Sequence of chain 1.A:
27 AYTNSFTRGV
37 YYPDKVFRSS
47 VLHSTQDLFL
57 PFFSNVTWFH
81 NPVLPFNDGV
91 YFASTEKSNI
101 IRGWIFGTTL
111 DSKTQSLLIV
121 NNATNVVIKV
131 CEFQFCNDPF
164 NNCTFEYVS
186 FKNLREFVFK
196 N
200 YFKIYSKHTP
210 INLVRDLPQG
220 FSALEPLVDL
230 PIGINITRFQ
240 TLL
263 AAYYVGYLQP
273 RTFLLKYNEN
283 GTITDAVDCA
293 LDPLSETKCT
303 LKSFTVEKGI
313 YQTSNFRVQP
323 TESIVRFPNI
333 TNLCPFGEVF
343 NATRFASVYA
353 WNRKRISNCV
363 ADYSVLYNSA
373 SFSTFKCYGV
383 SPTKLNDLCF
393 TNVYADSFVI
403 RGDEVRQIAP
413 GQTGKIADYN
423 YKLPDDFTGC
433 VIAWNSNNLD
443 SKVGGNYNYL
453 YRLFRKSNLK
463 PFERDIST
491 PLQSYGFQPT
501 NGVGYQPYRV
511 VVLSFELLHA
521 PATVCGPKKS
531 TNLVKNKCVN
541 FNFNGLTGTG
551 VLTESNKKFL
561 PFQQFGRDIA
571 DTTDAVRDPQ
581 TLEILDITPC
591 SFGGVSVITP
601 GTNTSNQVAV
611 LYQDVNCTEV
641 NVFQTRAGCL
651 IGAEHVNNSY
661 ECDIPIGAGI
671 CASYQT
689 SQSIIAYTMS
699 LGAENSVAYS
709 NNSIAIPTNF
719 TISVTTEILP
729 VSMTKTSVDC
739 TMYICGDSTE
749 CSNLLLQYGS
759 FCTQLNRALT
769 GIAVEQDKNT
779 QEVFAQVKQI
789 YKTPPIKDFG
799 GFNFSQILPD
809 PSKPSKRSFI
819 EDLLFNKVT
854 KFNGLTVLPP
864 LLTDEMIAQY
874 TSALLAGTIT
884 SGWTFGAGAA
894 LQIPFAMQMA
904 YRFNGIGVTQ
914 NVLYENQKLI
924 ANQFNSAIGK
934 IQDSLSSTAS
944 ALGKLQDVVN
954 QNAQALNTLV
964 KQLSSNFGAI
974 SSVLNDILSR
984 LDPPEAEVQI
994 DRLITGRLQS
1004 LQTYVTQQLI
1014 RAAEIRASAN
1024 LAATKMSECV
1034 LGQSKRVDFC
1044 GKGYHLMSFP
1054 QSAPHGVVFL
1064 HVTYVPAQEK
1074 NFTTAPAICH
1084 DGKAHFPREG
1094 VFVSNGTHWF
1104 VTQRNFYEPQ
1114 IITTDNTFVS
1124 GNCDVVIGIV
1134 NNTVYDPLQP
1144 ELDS

This protein binds this small molecule.
Small molecule (SMILES): CC(=O)N[C@@H]1[C@@H](O)[C@H](O)[C@@H](CO)O[C@H]1O

Binding-site contacts:
Ligand atom O7 contacts residue ASN122 of chain 1.A at 4.2 Å.
Ligand atom C1 contacts residue ASN122 of chain 1.A at 1.4 Å.
Ligand atom C3 contacts residue ASN122 of chain 1.A at 3.9 Å.
Ligand atom C1 contacts residue THR124 of chain 1.A at 4.2 Å.
Ligand atom C7 contacts residue ALA123 of chain 1.A at 4.3 Å (hydrophobic).
Ligand atom C8 contacts residue ALA123 of chain 1.A at 3.5 Å (hydrophobic).
Ligand atom N2 contacts residue ASN122 of chain 1.A at 3.0 Å (h-bond).
Ligand atom C5 contacts residue ASN122 of chain 1.A at 3.5 Å.
Ligand atom C2 contacts residue ASN122 of chain 1.A at 2.6 Å.
Ligand atom C2 contacts residue THR124 of chain 1.A at 4.3 Å.
Ligand atom O5 contacts residue ASN122 of chain 1.A at 2.2 Å (h-bond).
Ligand atom C8 contacts residue THR124 of chain 1.A at 3.3 Å.
Ligand atom C4 contacts residue ASN122 of chain 1.A at 4.2 Å.
Ligand atom C7 contacts residue THR124 of chain 1.A at 4.0 Å.
Ligand atom C7 contacts residue ASN122 of chain 1.A at 3.8 Å.
Ligand atom N2 contacts residue THR124 of chain 1.A at 3.4 Å.